Sequence of chain 1.B:
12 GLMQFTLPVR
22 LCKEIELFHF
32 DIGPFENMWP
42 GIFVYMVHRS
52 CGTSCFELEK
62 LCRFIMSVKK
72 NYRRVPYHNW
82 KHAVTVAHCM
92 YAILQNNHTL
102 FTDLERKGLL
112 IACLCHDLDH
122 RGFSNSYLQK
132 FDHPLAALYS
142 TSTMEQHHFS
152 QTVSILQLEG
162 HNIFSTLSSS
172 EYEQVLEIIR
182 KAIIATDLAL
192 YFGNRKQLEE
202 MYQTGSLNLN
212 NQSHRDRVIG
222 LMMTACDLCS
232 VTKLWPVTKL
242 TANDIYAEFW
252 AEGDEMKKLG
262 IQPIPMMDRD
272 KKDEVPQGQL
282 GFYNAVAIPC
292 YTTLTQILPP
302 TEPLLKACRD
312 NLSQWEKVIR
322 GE

This small molecule binds to this protein.
Small molecule (SMILES): O=c1ccn(-c2cccc(C(F)(F)F)c2)nc1-c1ccnn1-c1ccccc1F

Binding-site contacts:
Ligand atom C8 contacts residue ILE246 of chain 1.B at 3.8 Å (hydrophobic).
Ligand atom F29 contacts residue LEU229 of chain 1.B at 3.2 Å.
Ligand atom C8 contacts residue PHE283 of chain 1.B at 3.4 Å (hydrophobic).
Ligand atom C12 contacts residue PHE283 of chain 1.B at 3.6 Å (hydrophobic).
Ligand atom N1 contacts residue PHE283 of chain 1.B at 3.3 Å.
Ligand atom N1 contacts residue PHE250 of chain 1.B at 3.9 Å.
Ligand atom C21 contacts residue LEU189 of chain 1.B at 4.0 Å (hydrophobic).
Ligand atom N6 contacts residue PHE283 of chain 1.B at 3.4 Å.
Ligand atom N5 contacts residue LEU229 of chain 1.B at 3.7 Å.
Ligand atom C12 contacts residue PHE250 of chain 1.B at 3.9 Å (hydrophobic).
Ligand atom C11 contacts residue GLN280 of chain 1.B at 3.4 Å.
Ligand atom C11 contacts residue PHE250 of chain 1.B at 3.9 Å (hydrophobic).
Ligand atom C10 contacts residue PHE283 of chain 1.B at 3.8 Å (hydrophobic).
Ligand atom C8 contacts residue VAL232 of chain 1.B at 3.8 Å (hydrophobic).
Ligand atom C15 contacts residue PHE283 of chain 1.B at 3.7 Å (hydrophobic).
Ligand atom N6 contacts residue PHE250 of chain 1.B at 3.8 Å.
Ligand atom C28 contacts residue TYR78 of chain 1.B at 4.0 Å (hydrophobic).
Ligand atom N5 contacts residue ILE246 of chain 1.B at 4.0 Å.
Ligand atom O16 contacts residue GLN280 of chain 1.B at 2.8 Å (h-bond).
Ligand atom C28 contacts residue PHE250 of chain 1.B at 3.8 Å (hydrophobic).
Ligand atom C2 contacts residue PHE283 of chain 1.B at 3.6 Å (hydrophobic).
Ligand atom N5 contacts residue TYR78 of chain 1.B at 3.9 Å.
Ligand atom C11 contacts residue PHE283 of chain 1.B at 3.7 Å (hydrophobic).
Ligand atom C3 contacts residue PHE283 of chain 1.B at 3.7 Å (hydrophobic).
Ligand atom C9 contacts residue ILE246 of chain 1.B at 3.7 Å (hydrophobic).
Ligand atom F29 contacts residue PHE283 of chain 1.B at 3.9 Å.
Ligand atom C13 contacts residue MET267 of chain 1.B at 4.1 Å (hydrophobic).
Ligand atom C10 contacts residue GLN280 of chain 1.B at 3.5 Å.
Ligand atom C27 contacts residue PHE250 of chain 1.B at 3.7 Å (hydrophobic).
Ligand atom C12 contacts residue MET267 of chain 1.B at 3.5 Å (hydrophobic).
Ligand atom C20 contacts residue PHE250 of chain 1.B at 3.7 Å (hydrophobic).
Ligand atom C27 contacts residue HIS79 of chain 1.B at 3.6 Å.
Ligand atom C13 contacts residue PHE283 of chain 1.B at 3.8 Å (hydrophobic).
Ligand atom C9 contacts residue SER231 of chain 1.B at 3.7 Å.
Ligand atom C26 contacts residue HIS79 of chain 1.B at 4.0 Å.
Ligand atom C28 contacts residue ILE246 of chain 1.B at 3.8 Å (hydrophobic).
Ligand atom F17 contacts residue VAL287 of chain 1.B at 3.8 Å.
Ligand atom F29 contacts residue LEU189 of chain 1.B at 3.5 Å.
Ligand atom O16 contacts residue PHE283 of chain 1.B at 4.0 Å.
Ligand atom C11 contacts residue TYR247 of chain 1.B at 4.0 Å (hydrophobic).